Binding-site contacts:
Ligand atom C4A contacts residue GLY303 of chain 2.B at 3.0 Å.
Ligand atom O2P contacts residue GLY233 of chain 2.B at 3.1 Å (h-bond).
Ligand atom C contacts residue THR110 of chain 2.B at 3.6 Å.
Ligand atom C contacts residue HIS115 of chain 2.B at 3.5 Å.
Ligand atom C6 contacts residue SER377 of chain 2.B at 3.7 Å.
Ligand atom O3 contacts residue LYS382 of chain 2.B at 3.2 Å (salt-bridge).
Ligand atom O1P contacts residue SER235 of chain 2.B at 2.9 Å (h-bond).
Ligand atom OG contacts residue GLY111 of chain 2.B at 3.1 Å.
Ligand atom C contacts residue GLY111 of chain 2.B at 3.7 Å.
Ligand atom O1P contacts residue GLY234 of chain 2.B at 3.5 Å (h-bond).
Ligand atom OXT contacts residue HIS115 of chain 2.B at 3.3 Å.
Ligand atom N1 contacts residue HIS86 of chain 2.B at 3.4 Å.
Ligand atom C5A contacts residue GLY303 of chain 2.B at 3.1 Å.
Ligand atom O3 contacts residue GLU350 of chain 2.B at 3.7 Å.
Ligand atom C4 contacts residue GLY303 of chain 2.B at 3.5 Å.
Ligand atom O contacts residue GLN114 of chain 2.B at 3.1 Å (h-bond).
Ligand atom C5 contacts residue GLY303 of chain 2.B at 3.6 Å.
Ligand atom O contacts residue HIS115 of chain 2.B at 3.3 Å (h-bond).
Ligand atom C6 contacts residue HIS86 of chain 2.B at 3.5 Å.
Ligand atom P contacts residue SER235 of chain 2.B at 3.6 Å.
Ligand atom C6 contacts residue ASN236 of chain 2.B at 3.8 Å.
Ligand atom N1 contacts residue SER377 of chain 2.B at 3.0 Å (h-bond).
Ligand atom OG contacts residue GLY303 of chain 2.B at 3.4 Å.
Ligand atom OG contacts residue ALA112 of chain 2.B at 2.8 Å (h-bond).
Ligand atom O2P contacts residue GLY234 of chain 2.B at 2.9 Å (h-bond).
Ligand atom O3P contacts residue SER235 of chain 2.B at 3.1 Å (h-bond).
Ligand atom O3 contacts residue ALA112 of chain 2.B at 3.3 Å.
Ligand atom O3P contacts residue HIS86 of chain 2.B at 3.5 Å (h-bond).
Ligand atom O contacts residue THR110 of chain 2.B at 3.6 Å (h-bond).
Ligand atom OXT contacts residue THR110 of chain 2.B at 2.8 Å (h-bond).
Ligand atom O3P contacts residue ASN236 of chain 2.B at 2.9 Å (h-bond).
Ligand atom OXT contacts residue GLY111 of chain 2.B at 3.1 Å (h-bond).
Ligand atom O contacts residue GLY113 of chain 2.B at 3.2 Å (h-bond).
Ligand atom O2P contacts residue GLY232 of chain 2.B at 3.0 Å (h-bond).
Ligand atom O1P contacts residue THR190 of chain 2.B at 3.2 Å (h-bond).
Ligand atom C contacts residue ALA112 of chain 2.B at 3.7 Å (hydrophobic).
Ligand atom OG contacts residue ALA302 of chain 2.B at 3.7 Å.
Ligand atom C2 contacts residue HIS86 of chain 2.B at 3.7 Å.
Ligand atom O contacts residue ALA112 of chain 2.B at 3.1 Å (h-bond).
Ligand atom C5A contacts residue LEU304 of chain 2.B at 3.6 Å (hydrophobic).

Sequence of chain 2.B:
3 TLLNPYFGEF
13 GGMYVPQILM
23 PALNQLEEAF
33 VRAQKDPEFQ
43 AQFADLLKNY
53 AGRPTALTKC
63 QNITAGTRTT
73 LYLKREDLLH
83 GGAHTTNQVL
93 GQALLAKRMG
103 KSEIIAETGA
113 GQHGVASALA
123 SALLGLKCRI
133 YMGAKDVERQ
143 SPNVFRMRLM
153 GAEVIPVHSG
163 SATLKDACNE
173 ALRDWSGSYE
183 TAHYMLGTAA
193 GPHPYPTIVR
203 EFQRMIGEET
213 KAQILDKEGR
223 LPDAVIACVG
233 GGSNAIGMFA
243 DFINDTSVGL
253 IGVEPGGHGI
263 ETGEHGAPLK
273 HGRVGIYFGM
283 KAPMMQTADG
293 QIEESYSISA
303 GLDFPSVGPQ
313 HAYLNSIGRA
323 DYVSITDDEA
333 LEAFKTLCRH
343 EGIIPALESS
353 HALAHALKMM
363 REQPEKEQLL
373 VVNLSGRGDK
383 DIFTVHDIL

This small molecule binds to this protein.
Small molecule (SMILES): Cc1ncc(COP(=O)(O)O)c(CN[C@@H](CO)C(=O)O)c1O